The protein below binds the small molecule below.
Small molecule (SMILES): CCC(=O)Nc1ccccc1Nc1nc(Nc2ccc(N3CCN(C)CC3)cc2)ncc1C(=O)Nc1c(C)cccc1Cl

Sequence of chain 1.F:
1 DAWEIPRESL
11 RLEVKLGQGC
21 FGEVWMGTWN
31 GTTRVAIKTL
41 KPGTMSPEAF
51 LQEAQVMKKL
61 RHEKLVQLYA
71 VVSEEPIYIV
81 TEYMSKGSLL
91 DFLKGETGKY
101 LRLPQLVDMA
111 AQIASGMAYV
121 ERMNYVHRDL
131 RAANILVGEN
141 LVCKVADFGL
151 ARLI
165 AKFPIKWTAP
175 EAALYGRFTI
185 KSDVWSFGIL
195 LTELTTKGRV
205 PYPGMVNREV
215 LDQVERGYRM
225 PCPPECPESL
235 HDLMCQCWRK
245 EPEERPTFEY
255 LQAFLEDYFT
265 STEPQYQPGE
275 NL

Binding-site contacts:
Ligand atom C27 contacts residue LYS38 of chain 1.F at 3.7 Å.
Ligand atom CL1 contacts residue ALA146 of chain 1.F at 3.6 Å.
Ligand atom C26 contacts residue THR81 of chain 1.F at 3.2 Å.
Ligand atom C10 contacts residue MET84 of chain 1.F at 3.2 Å (hydrophobic).
Ligand atom C31 contacts residue LYS38 of chain 1.F at 3.5 Å.
Ligand atom C33 contacts residue GLY87 of chain 1.F at 3.7 Å.
Ligand atom C12 contacts residue ALA36 of chain 1.F at 3.4 Å (hydrophobic).
Ligand atom O2 contacts residue GLY19 of chain 1.F at 3.0 Å.
Ligand atom C28 contacts residue THR81 of chain 1.F at 3.6 Å.
Ligand atom C32 contacts residue TYR83 of chain 1.F at 3.4 Å (hydrophobic).
Ligand atom C22 contacts residue CYS20 of chain 1.F at 2.8 Å (hydrophobic).
Ligand atom C25 contacts residue THR81 of chain 1.F at 3.1 Å.
Ligand atom C27 contacts residue ILE79 of chain 1.F at 3.6 Å (hydrophobic).
Ligand atom C31 contacts residue THR81 of chain 1.F at 3.4 Å.
Ligand atom N4 contacts residue MET84 of chain 1.F at 2.6 Å (h-bond).
Ligand atom C14 contacts residue LEU136 of chain 1.F at 3.6 Å (hydrophobic).
Ligand atom C21 contacts residue CYS20 of chain 1.F at 3.6 Å (hydrophobic).
Ligand atom C23 contacts residue CYS20 of chain 1.F at 1.8 Å (hydrophobic).
Ligand atom C11 contacts residue MET84 of chain 1.F at 3.6 Å (hydrophobic).
Ligand atom C31 contacts residue ALA36 of chain 1.F at 3.4 Å (hydrophobic).
Ligand atom N9 contacts residue THR81 of chain 1.F at 3.1 Å (h-bond).
Ligand atom C29 contacts residue GLU53 of chain 1.F at 3.7 Å.
Ligand atom CL1 contacts residue LEU136 of chain 1.F at 3.5 Å.
Ligand atom C32 contacts residue GLY87 of chain 1.F at 3.4 Å.
Ligand atom C16 contacts residue VAL24 of chain 1.F at 3.3 Å (hydrophobic).
Ligand atom CL1 contacts residue VAL66 of chain 1.F at 3.6 Å.
Ligand atom N5 contacts residue MET84 of chain 1.F at 3.4 Å (h-bond).
Ligand atom N4 contacts residue TYR83 of chain 1.F at 3.6 Å.
Ligand atom N7 contacts residue LEU136 of chain 1.F at 3.3 Å.
Ligand atom C9 contacts residue GLY87 of chain 1.F at 3.6 Å.
Ligand atom C32 contacts residue MET84 of chain 1.F at 3.0 Å (hydrophobic).
Ligand atom C9 contacts residue LEU16 of chain 1.F at 3.8 Å (hydrophobic).
Ligand atom C30 contacts residue THR81 of chain 1.F at 3.7 Å.
Ligand atom C10 contacts residue GLY87 of chain 1.F at 3.5 Å.
Ligand atom N8 contacts residue LEU136 of chain 1.F at 3.6 Å.
Ligand atom C13 contacts residue LEU136 of chain 1.F at 3.4 Å (hydrophobic).
Ligand atom O2 contacts residue CYS20 of chain 1.F at 3.3 Å (h-bond).
Ligand atom C27 contacts residue THR81 of chain 1.F at 3.5 Å.
Ligand atom C24 contacts residue LEU136 of chain 1.F at 3.7 Å (hydrophobic).
Ligand atom C31 contacts residue ILE79 of chain 1.F at 3.6 Å (hydrophobic).